Binding-site contacts:
Ligand atom C1 contacts residue ASN32 of chain 1.A at 1.4 Å.
Ligand atom O5 contacts residue ASN32 of chain 1.A at 2.4 Å (h-bond).
Ligand atom C3 contacts residue ASN32 of chain 1.A at 3.8 Å.
Ligand atom N2 contacts residue ASN32 of chain 1.A at 2.9 Å (h-bond).
Ligand atom C2 contacts residue ASN32 of chain 1.A at 2.5 Å.
Ligand atom C7 contacts residue ASN32 of chain 1.A at 3.2 Å.
Ligand atom C4 contacts residue ASN32 of chain 1.A at 4.2 Å.
Ligand atom C8 contacts residue ASN32 of chain 1.A at 4.2 Å.
Ligand atom O7 contacts residue ASN32 of chain 1.A at 3.0 Å (h-bond).
Ligand atom C5 contacts residue ASN32 of chain 1.A at 3.7 Å.

Sequence of chain 1.A:
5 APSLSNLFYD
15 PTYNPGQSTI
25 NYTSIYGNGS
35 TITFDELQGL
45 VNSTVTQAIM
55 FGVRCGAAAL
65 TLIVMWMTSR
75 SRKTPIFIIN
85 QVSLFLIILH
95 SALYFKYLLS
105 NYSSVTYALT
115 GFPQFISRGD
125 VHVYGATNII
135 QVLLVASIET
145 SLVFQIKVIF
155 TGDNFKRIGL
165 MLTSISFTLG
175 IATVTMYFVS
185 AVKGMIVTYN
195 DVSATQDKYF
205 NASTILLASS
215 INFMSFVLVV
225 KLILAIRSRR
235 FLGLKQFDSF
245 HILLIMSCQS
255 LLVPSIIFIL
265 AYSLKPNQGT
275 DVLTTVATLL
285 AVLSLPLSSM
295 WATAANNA

The protein below binds the small molecule below.
Small molecule (SMILES): CC(=O)N[C@@H]1[C@@H](O)[C@H](O)[C@@H](CO)O[C@H]1O